The protein below binds the small molecule below.
Small molecule (SMILES): O=C(CO)[C@H](O)[C@H](O)COP(=O)(O)O

Binding-site contacts:
Ligand atom O10 contacts residue ZN1 of chain 1.D at 2.1 Å.
Ligand atom O12 contacts residue THR165 of chain 1.A at 2.7 Å (h-bond).
Ligand atom O10 contacts residue ARG25 of chain 1.A at 3.2 Å (salt-bridge).
Ligand atom O12 contacts residue HIS164 of chain 1.A at 3.2 Å (h-bond).
Ligand atom O12 contacts residue GLY163 of chain 1.A at 3.4 Å.
Ligand atom O11 contacts residue GLU26 of chain 1.A at 3.3 Å (salt-bridge).
Ligand atom C7 contacts residue THR165 of chain 1.A at 3.3 Å.
Ligand atom O8 contacts residue ZN1 of chain 1.D at 3.4 Å.
Ligand atom P9 contacts residue CA1 of chain 1.E at 3.2 Å.
Ligand atom P9 contacts residue ARG25 of chain 1.A at 3.6 Å.
Ligand atom C6 contacts residue ASP30 of chain 1.A at 3.3 Å.
Ligand atom O13 contacts residue ZN1 of chain 1.D at 2.4 Å.
Ligand atom C3 contacts residue CA1 of chain 1.E at 3.4 Å.
Ligand atom O8 contacts residue CA1 of chain 1.E at 2.8 Å.
Ligand atom O13 contacts residue CA1 of chain 1.E at 2.4 Å.
Ligand atom O8 contacts residue THR165 of chain 1.A at 3.5 Å (h-bond).
Ligand atom C3 contacts residue GLU185 of chain 1.A at 3.5 Å.
Ligand atom C5 contacts residue CA1 of chain 1.E at 3.4 Å.
Ligand atom O10 contacts residue HIS164 of chain 1.A at 2.9 Å (h-bond).
Ligand atom O14 contacts residue HIS164 of chain 1.A at 3.1 Å (h-bond).
Ligand atom C6 contacts residue ILE183 of chain 1.A at 3.7 Å (hydrophobic).
Ligand atom O1 contacts residue CYS55 of chain 1.A at 3.5 Å (h-bond).
Ligand atom C2 contacts residue GLU185 of chain 1.A at 3.5 Å.
Ligand atom O13 contacts residue GLU26 of chain 1.A at 2.8 Å (salt-bridge).
Ligand atom P9 contacts residue HIS164 of chain 1.A at 3.6 Å.
Ligand atom C5 contacts residue GLU185 of chain 1.A at 3.5 Å.
Ligand atom P9 contacts residue ZN1 of chain 1.D at 3.2 Å.
Ligand atom O12 contacts residue ARG161 of chain 1.A at 2.8 Å (salt-bridge).
Ligand atom O14 contacts residue ASP30 of chain 1.A at 2.3 Å (salt-bridge).
Ligand atom O4 contacts residue CA1 of chain 1.E at 2.6 Å.
Ligand atom C6 contacts residue ZN1 of chain 1.D at 3.1 Å.
Ligand atom O11 contacts residue TYR95 of chain 1.A at 3.5 Å.
Ligand atom O10 contacts residue GLU26 of chain 1.A at 3.1 Å (salt-bridge).
Ligand atom C7 contacts residue ZN1 of chain 1.D at 3.6 Å.
Ligand atom O11 contacts residue CA1 of chain 1.E at 2.5 Å.
Ligand atom O1 contacts residue PHE101 of chain 1.A at 3.0 Å.
Ligand atom O11 contacts residue ARG25 of chain 1.A at 2.7 Å (salt-bridge).
Ligand atom C5 contacts residue ZN1 of chain 1.D at 3.2 Å.
Ligand atom O14 contacts residue ZN1 of chain 1.D at 2.2 Å.
Ligand atom O11 contacts residue ARG161 of chain 1.A at 2.9 Å (salt-bridge).

Sequence of chain 1.A:
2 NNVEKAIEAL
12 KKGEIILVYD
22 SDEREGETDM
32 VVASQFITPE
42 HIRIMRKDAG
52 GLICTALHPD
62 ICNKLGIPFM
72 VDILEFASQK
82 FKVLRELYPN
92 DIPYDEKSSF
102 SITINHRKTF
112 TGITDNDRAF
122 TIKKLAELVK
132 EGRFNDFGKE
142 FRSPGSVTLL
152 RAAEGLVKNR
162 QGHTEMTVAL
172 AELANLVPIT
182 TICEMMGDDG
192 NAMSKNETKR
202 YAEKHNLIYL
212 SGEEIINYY